A protein and the small-molecule ligand that binds it are described below.
Small molecule (SMILES): OC[C@H]1O[C@H](O)[C@H](O)[C@@H](O)[C@@H]1O

Sequence of chain 1.A:
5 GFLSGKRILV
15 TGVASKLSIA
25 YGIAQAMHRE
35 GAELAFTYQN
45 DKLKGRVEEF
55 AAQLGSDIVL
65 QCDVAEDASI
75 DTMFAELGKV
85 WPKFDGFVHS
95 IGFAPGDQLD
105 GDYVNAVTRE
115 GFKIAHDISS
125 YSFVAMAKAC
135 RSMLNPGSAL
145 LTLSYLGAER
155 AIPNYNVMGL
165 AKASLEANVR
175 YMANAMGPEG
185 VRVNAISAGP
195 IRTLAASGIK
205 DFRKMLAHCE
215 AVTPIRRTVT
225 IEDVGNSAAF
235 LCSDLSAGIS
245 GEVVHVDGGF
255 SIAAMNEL

Binding-site contacts:
Ligand atom O3 contacts residue GLN43 of chain 1.A at 3.0 Å (h-bond).
Ligand atom O2 contacts residue GLN43 of chain 1.A at 4.0 Å.
Ligand atom C5 contacts residue PHE97 of chain 1.A at 4.0 Å (hydrophobic).
Ligand atom C1 contacts residue GLN43 of chain 1.A at 4.5 Å.
Ligand atom O2 contacts residue ILE122 of chain 1.A at 3.8 Å.
Ligand atom O1 contacts residue ALA69 of chain 1.A at 3.9 Å.
Ligand atom O1 contacts residue ILE122 of chain 1.A at 3.6 Å.
Ligand atom O1 contacts residue ASP67 of chain 1.A at 4.5 Å.
Ligand atom O4 contacts residue PHE97 of chain 1.A at 4.0 Å.
Ligand atom O2 contacts residue PHE97 of chain 1.A at 3.7 Å.
Ligand atom O2 contacts residue NAD1 of chain 1.J at 2.8 Å (h-bond).
Ligand atom C4 contacts residue PHE97 of chain 1.A at 4.3 Å (hydrophobic).
Ligand atom C2 contacts residue NAD1 of chain 1.J at 3.9 Å.
Ligand atom C2 contacts residue PHE97 of chain 1.A at 3.6 Å (hydrophobic).
Ligand atom O3 contacts residue PHE97 of chain 1.A at 3.6 Å.
Ligand atom C2 contacts residue GLN43 of chain 1.A at 4.0 Å.
Ligand atom C1 contacts residue NAD1 of chain 1.J at 4.1 Å.
Ligand atom C3 contacts residue NAD1 of chain 1.J at 4.2 Å.
Ligand atom C3 contacts residue GLN43 of chain 1.A at 3.7 Å.
Ligand atom C3 contacts residue PHE97 of chain 1.A at 3.6 Å (hydrophobic).
Ligand atom C4 contacts residue GLN43 of chain 1.A at 3.9 Å.
Ligand atom O1 contacts residue NAD1 of chain 1.J at 3.8 Å.
Ligand atom O3 contacts residue NAD1 of chain 1.J at 3.6 Å (h-bond).